Sequence of chain 2.A:
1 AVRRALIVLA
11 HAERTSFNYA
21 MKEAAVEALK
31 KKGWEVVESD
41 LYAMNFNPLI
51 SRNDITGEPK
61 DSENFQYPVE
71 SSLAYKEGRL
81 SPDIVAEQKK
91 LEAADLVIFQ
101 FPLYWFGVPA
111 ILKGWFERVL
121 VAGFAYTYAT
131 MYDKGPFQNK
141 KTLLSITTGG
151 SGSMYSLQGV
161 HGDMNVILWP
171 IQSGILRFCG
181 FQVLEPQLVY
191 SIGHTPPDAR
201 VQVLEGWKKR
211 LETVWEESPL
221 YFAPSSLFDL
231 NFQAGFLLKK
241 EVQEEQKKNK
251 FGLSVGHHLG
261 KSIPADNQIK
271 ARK

Sequence of chain 1.A:
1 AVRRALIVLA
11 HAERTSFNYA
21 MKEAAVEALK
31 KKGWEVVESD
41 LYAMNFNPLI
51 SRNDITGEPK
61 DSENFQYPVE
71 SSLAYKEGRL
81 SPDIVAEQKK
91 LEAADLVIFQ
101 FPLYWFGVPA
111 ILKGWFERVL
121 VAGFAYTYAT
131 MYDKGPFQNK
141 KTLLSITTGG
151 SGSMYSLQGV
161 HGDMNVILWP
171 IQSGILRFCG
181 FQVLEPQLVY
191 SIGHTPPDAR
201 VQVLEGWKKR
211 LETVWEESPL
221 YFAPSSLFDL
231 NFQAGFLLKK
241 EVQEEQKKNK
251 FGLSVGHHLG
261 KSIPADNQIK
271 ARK

A protein and the small-molecule ligand that binds it are described below.
Small molecule (SMILES): Nc1c(S(=O)(=O)O)cc(Nc2ccc(Nc3nc(Cl)nc(Nc4ccccc4S(=O)(=O)O)n3)c(S(=O)(=O)O)c2)c2c1C(=O)c1ccccc1C2=O

Binding-site contacts:
Ligand atom O1A contacts residue PHE232 of chain 2.A at 2.8 Å (h-bond).
Ligand atom CD4 contacts residue GLY193 of chain 1.A at 3.6 Å.
Ligand atom CC4 contacts residue TYR128 of chain 2.A at 3.6 Å (hydrophobic).
Ligand atom CC2 contacts residue TYR128 of chain 2.A at 3.6 Å (hydrophobic).
Ligand atom CD3 contacts residue HIS194 of chain 1.A at 3.7 Å.
Ligand atom CD4 contacts residue HIS194 of chain 1.A at 3.7 Å.
Ligand atom C3 contacts residue LEU230 of chain 2.A at 2.9 Å (hydrophobic).
Ligand atom CC6 contacts residue TYR128 of chain 2.A at 3.5 Å (hydrophobic).
Ligand atom N2 contacts residue ASN231 of chain 2.A at 3.7 Å.
Ligand atom C10 contacts residue LEU230 of chain 2.A at 3.5 Å (hydrophobic).
Ligand atom C2 contacts residue LEU230 of chain 2.A at 3.6 Å (hydrophobic).
Ligand atom CC4 contacts residue GLY149 of chain 1.A at 3.7 Å.
Ligand atom CB4 contacts residue PHE236 of chain 2.A at 3.3 Å (hydrophobic).
Ligand atom O1D contacts residue TYR128 of chain 2.A at 3.1 Å (h-bond).
Ligand atom NC5 contacts residue TYR128 of chain 2.A at 3.7 Å.
Ligand atom O3D contacts residue PRO68 of chain 2.A at 3.2 Å.
Ligand atom O1D contacts residue PRO68 of chain 2.A at 3.5 Å.
Ligand atom NC3 contacts residue TYR128 of chain 2.A at 3.5 Å.
Ligand atom NC3 contacts residue GLY149 of chain 1.A at 3.4 Å (h-bond).
Ligand atom O4 contacts residue LEU230 of chain 2.A at 3.5 Å (h-bond).
Ligand atom C5 contacts residue LEU230 of chain 2.A at 3.4 Å (hydrophobic).
Ligand atom O11 contacts residue ALA129 of chain 2.A at 3.4 Å.
Ligand atom O11 contacts residue TYR128 of chain 2.A at 3.5 Å (h-bond).
Ligand atom C11 contacts residue LEU230 of chain 2.A at 3.4 Å (hydrophobic).
Ligand atom C4 contacts residue LEU230 of chain 2.A at 2.9 Å (hydrophobic).
Ligand atom CB5 contacts residue TYR128 of chain 2.A at 3.4 Å (hydrophobic).
Ligand atom NB contacts residue PHE236 of chain 2.A at 3.7 Å.
Ligand atom O1A contacts residue ASN231 of chain 2.A at 3.4 Å.
Ligand atom CL contacts residue DQN1 of chain 1.E at 3.0 Å.
Ligand atom C8 contacts residue LYS134 of chain 2.A at 3.6 Å.
Ligand atom NC3 contacts residue DQN1 of chain 1.E at 3.4 Å.
Ligand atom O2D contacts residue FAD1 of chain 1.C at 3.0 Å (h-bond).
Ligand atom C9 contacts residue LYS134 of chain 2.A at 3.7 Å.
Ligand atom O3A contacts residue PHE232 of chain 2.A at 3.1 Å.
Ligand atom CC2 contacts residue DQN1 of chain 1.E at 3.6 Å.
Ligand atom CB4 contacts residue TYR128 of chain 2.A at 3.6 Å (hydrophobic).
Ligand atom NB contacts residue TYR128 of chain 2.A at 3.3 Å (h-bond).
Ligand atom C12 contacts residue LEU230 of chain 2.A at 3.1 Å (hydrophobic).
Ligand atom CB3 contacts residue PHE232 of chain 2.A at 3.6 Å (hydrophobic).
Ligand atom NC1 contacts residue TYR128 of chain 2.A at 3.5 Å.